This small molecule binds to this protein.
Small molecule (SMILES): CC1(C)C=C(CSS(C)(=O)=O)C(C)(C)N1[O]

Binding-site contacts:
Ligand atom C4 contacts residue ARG52 of chain 1.C at 4.1 Å.
Ligand atom C4 contacts residue LEU49 of chain 1.C at 3.5 Å (hydrophobic).
Ligand atom C3 contacts residue CYS48 of chain 1.C at 3.7 Å (hydrophobic).
Ligand atom C3 contacts residue ARG52 of chain 1.C at 4.0 Å.
Ligand atom S1 contacts residue LEU49 of chain 1.C at 3.0 Å (h-bond).
Ligand atom C4 contacts residue CYS48 of chain 1.C at 3.1 Å (hydrophobic).
Ligand atom S1 contacts residue TYR45 of chain 1.C at 3.9 Å.
Ligand atom S1 contacts residue CYS48 of chain 1.C at 2.0 Å (h-bond).

Sequence of chain 1.C:
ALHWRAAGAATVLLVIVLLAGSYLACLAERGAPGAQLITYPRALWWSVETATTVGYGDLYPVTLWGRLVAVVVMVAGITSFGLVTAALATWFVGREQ